Sequence of chain 1.B:
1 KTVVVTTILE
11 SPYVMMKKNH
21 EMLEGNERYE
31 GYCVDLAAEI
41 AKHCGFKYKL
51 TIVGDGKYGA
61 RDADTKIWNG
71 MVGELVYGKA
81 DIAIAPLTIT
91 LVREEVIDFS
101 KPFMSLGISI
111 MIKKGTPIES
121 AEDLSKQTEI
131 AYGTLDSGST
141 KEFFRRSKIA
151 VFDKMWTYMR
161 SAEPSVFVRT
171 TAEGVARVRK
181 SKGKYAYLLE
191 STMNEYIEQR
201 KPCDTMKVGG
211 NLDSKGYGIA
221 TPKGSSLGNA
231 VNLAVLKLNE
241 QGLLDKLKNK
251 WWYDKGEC

The protein below binds the small molecule below.
Small molecule (SMILES): N[C@@H](CCC(=O)O)C(=O)O

Binding-site contacts:
Ligand atom OXT contacts residue THR88 of chain 1.B at 3.0 Å (h-bond).
Ligand atom N contacts residue GLU190 of chain 1.B at 2.7 Å (salt-bridge).
Ligand atom O contacts residue TYR58 of chain 1.B at 3.6 Å.
Ligand atom CB contacts residue TYR58 of chain 1.B at 3.4 Å (hydrophobic).
Ligand atom CG contacts residue GLU190 of chain 1.B at 3.6 Å.
Ligand atom OXT contacts residue SER139 of chain 1.B at 4.0 Å.
Ligand atom O contacts residue GLY138 of chain 1.B at 3.1 Å.
Ligand atom OE1 contacts residue GLU190 of chain 1.B at 4.0 Å.
Ligand atom CG contacts residue TYR58 of chain 1.B at 4.1 Å (hydrophobic).
Ligand atom OXT contacts residue TYR58 of chain 1.B at 3.5 Å.
Ligand atom CB contacts residue LEU135 of chain 1.B at 4.1 Å (hydrophobic).
Ligand atom C contacts residue TYR58 of chain 1.B at 3.7 Å (hydrophobic).
Ligand atom OE1 contacts residue MET193 of chain 1.B at 4.0 Å.
Ligand atom OE2 contacts residue SER139 of chain 1.B at 3.3 Å (h-bond).
Ligand atom OE2 contacts residue GLY138 of chain 1.B at 3.5 Å.
Ligand atom OXT contacts residue PRO86 of chain 1.B at 3.6 Å.
Ligand atom CD contacts residue GLU190 of chain 1.B at 4.0 Å.
Ligand atom OE2 contacts residue THR140 of chain 1.B at 3.0 Å (h-bond).
Ligand atom N contacts residue SER139 of chain 1.B at 4.0 Å.
Ligand atom CD contacts residue THR140 of chain 1.B at 3.1 Å.
Ligand atom CA contacts residue PRO86 of chain 1.B at 4.1 Å (hydrophobic).
Ligand atom C contacts residue THR88 of chain 1.B at 3.7 Å.
Ligand atom CA contacts residue GLU190 of chain 1.B at 3.4 Å.
Ligand atom CA contacts residue SER139 of chain 1.B at 3.3 Å.
Ligand atom CD contacts residue LEU135 of chain 1.B at 4.0 Å (hydrophobic).
Ligand atom O contacts residue ARG93 of chain 1.B at 2.7 Å (salt-bridge).
Ligand atom C contacts residue GLY138 of chain 1.B at 4.2 Å.
Ligand atom OE1 contacts residue THR140 of chain 1.B at 2.5 Å (h-bond).
Ligand atom N contacts residue THR88 of chain 1.B at 2.8 Å (h-bond).
Ligand atom C contacts residue ARG93 of chain 1.B at 3.5 Å.
Ligand atom N contacts residue PRO86 of chain 1.B at 2.9 Å (h-bond).
Ligand atom CG contacts residue MET193 of chain 1.B at 3.8 Å (hydrophobic).
Ligand atom O contacts residue SER139 of chain 1.B at 2.8 Å (h-bond).
Ligand atom CB contacts residue GLU190 of chain 1.B at 4.0 Å.
Ligand atom OXT contacts residue ARG93 of chain 1.B at 2.9 Å (salt-bridge).
Ligand atom CA contacts residue THR88 of chain 1.B at 3.4 Å.
Ligand atom OXT contacts residue LEU87 of chain 1.B at 3.5 Å.
Ligand atom C contacts residue SER139 of chain 1.B at 3.3 Å.
Ligand atom CG contacts residue LEU135 of chain 1.B at 3.7 Å (hydrophobic).
Ligand atom N contacts residue TYR217 of chain 1.B at 3.6 Å.